This small molecule binds to this protein.
Small molecule (SMILES): CCCCCC(=O)OC[C@@H](COP(=O)(O)OCCN)OC(=O)CCCCC

Sequence of chain 1.C:
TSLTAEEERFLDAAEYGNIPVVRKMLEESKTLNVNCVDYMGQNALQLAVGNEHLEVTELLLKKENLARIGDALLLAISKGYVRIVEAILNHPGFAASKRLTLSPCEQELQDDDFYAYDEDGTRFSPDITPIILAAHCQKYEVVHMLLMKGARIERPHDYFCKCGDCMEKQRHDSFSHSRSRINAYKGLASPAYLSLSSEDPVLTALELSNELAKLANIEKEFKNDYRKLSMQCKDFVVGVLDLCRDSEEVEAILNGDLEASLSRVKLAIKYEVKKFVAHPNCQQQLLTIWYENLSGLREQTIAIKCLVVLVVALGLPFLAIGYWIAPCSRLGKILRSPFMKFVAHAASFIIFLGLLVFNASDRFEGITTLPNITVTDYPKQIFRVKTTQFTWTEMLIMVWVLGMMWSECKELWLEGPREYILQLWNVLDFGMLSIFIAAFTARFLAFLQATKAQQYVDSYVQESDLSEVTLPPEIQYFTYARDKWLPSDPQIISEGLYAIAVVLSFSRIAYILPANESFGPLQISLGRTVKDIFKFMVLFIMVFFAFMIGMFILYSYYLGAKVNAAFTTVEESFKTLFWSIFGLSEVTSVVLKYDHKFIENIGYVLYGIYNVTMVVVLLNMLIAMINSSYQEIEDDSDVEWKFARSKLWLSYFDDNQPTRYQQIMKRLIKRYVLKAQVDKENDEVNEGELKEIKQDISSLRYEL

Binding-site contacts:
Ligand atom C22 contacts residue VAL341 of chain 1.C at 4.2 Å (hydrophobic).
Ligand atom C14 contacts residue ILE544 of chain 1.C at 3.5 Å (hydrophobic).
Ligand atom P05 contacts residue LYS337 of chain 1.C at 4.2 Å.
Ligand atom C13 contacts residue ASN548 of chain 1.C at 3.7 Å.
Ligand atom O06 contacts residue TRP322 of chain 1.C at 3.8 Å.
Ligand atom C18 contacts residue ASN548 of chain 1.C at 4.1 Å.
Ligand atom O08 contacts residue ALA547 of chain 1.C at 3.4 Å (h-bond).
Ligand atom O04 contacts residue LYS337 of chain 1.C at 4.5 Å.
Ligand atom C16 contacts residue ILE544 of chain 1.C at 4.3 Å (hydrophobic).
Ligand atom C14 contacts residue ALA547 of chain 1.C at 4.2 Å (hydrophobic).
Ligand atom C26 contacts residue ILE382 of chain 1.C at 3.0 Å (hydrophobic).
Ligand atom O12 contacts residue ALA547 of chain 1.C at 2.8 Å (h-bond).
Ligand atom C10 contacts residue ALA547 of chain 1.C at 4.4 Å (hydrophobic).
Ligand atom C09 contacts residue ALA547 of chain 1.C at 3.7 Å (hydrophobic).
Ligand atom C25 contacts residue ILE382 of chain 1.C at 4.3 Å (hydrophobic).
Ligand atom O19 contacts residue ASN548 of chain 1.C at 2.8 Å (h-bond).
Ligand atom O07 contacts residue LYS337 of chain 1.C at 2.7 Å (salt-bridge).
Ligand atom C23 contacts residue VAL341 of chain 1.C at 3.6 Å (hydrophobic).
Ligand atom O12 contacts residue ASN548 of chain 1.C at 4.1 Å.
Ligand atom O07 contacts residue PHE371 of chain 1.C at 4.0 Å.
Ligand atom P05 contacts residue TYR323 of chain 1.C at 3.5 Å.
Ligand atom C09 contacts residue PHE371 of chain 1.C at 4.1 Å (hydrophobic).
Ligand atom C10 contacts residue LYS337 of chain 1.C at 4.4 Å.
Ligand atom O27 contacts residue PHE374 of chain 1.C at 3.0 Å.
Ligand atom O06 contacts residue PHE371 of chain 1.C at 4.0 Å.
Ligand atom O06 contacts residue TYR323 of chain 1.C at 3.1 Å (h-bond).
Ligand atom C26 contacts residue VAL341 of chain 1.C at 3.8 Å (hydrophobic).
Ligand atom O19 contacts residue ALA547 of chain 1.C at 3.7 Å.
Ligand atom C13 contacts residue ALA547 of chain 1.C at 3.4 Å (hydrophobic).
Ligand atom C03 contacts residue LYS337 of chain 1.C at 4.4 Å.
Ligand atom C25 contacts residue VAL341 of chain 1.C at 3.0 Å (hydrophobic).
Ligand atom C15 contacts residue ILE544 of chain 1.C at 3.0 Å (hydrophobic).
Ligand atom P05 contacts residue PHE371 of chain 1.C at 4.4 Å.
Ligand atom O04 contacts residue ARG677 of chain 1.C at 4.4 Å.
Ligand atom C24 contacts residue VAL341 of chain 1.C at 4.0 Å (hydrophobic).
Ligand atom C21 contacts residue PHE374 of chain 1.C at 4.2 Å (hydrophobic).
Ligand atom N01 contacts residue GLU549 of chain 1.C at 3.9 Å.
Ligand atom O04 contacts residue TYR323 of chain 1.C at 4.0 Å.
Ligand atom C11 contacts residue ALA547 of chain 1.C at 3.8 Å (hydrophobic).
Ligand atom O07 contacts residue TYR323 of chain 1.C at 3.1 Å (h-bond).